This protein binds this small molecule.
Small molecule (SMILES): O=C(O)CCc1nc(-c2ccccc2)c(-c2cc(C(F)(F)F)cc(C(F)(F)F)c2)o1

Sequence of chain 1.A:
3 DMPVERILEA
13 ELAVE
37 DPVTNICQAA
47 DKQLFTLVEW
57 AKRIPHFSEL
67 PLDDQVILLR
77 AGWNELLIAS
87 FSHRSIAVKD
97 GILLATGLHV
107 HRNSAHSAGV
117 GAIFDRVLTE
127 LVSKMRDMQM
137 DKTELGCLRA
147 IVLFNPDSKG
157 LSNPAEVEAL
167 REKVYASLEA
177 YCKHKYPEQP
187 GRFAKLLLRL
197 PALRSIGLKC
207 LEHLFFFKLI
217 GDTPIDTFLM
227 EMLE

Binding-site contacts:
Ligand atom C12 contacts residue ILE42 of chain 1.A at 3.4 Å (hydrophobic).
Ligand atom C9 contacts residue LEU210 of chain 1.A at 3.3 Å (hydrophobic).
Ligand atom F2 contacts residue LEU210 of chain 1.A at 3.5 Å.
Ligand atom N contacts residue PHE87 of chain 1.A at 3.5 Å.
Ligand atom O1 contacts residue PHE87 of chain 1.A at 3.3 Å.
Ligand atom F1 contacts residue PHE213 of chain 1.A at 3.4 Å.
Ligand atom O contacts residue ARG90 of chain 1.A at 3.2 Å (salt-bridge).
Ligand atom F5 contacts residue PHE120 of chain 1.A at 3.3 Å.
Ligand atom O2 contacts residue ARG90 of chain 1.A at 3.5 Å (salt-bridge).
Ligand atom C8 contacts residue LEU210 of chain 1.A at 3.3 Å (hydrophobic).
Ligand atom C contacts residue ARG90 of chain 1.A at 3.6 Å.
Ligand atom C3 contacts residue PHE87 of chain 1.A at 3.4 Å (hydrophobic).
Ligand atom C11 contacts residue PHE87 of chain 1.A at 3.3 Å (hydrophobic).
Ligand atom F4 contacts residue ILE42 of chain 1.A at 3.5 Å.
Ligand atom C2 contacts residue PHE87 of chain 1.A at 3.6 Å (hydrophobic).
Ligand atom C7 contacts residue CYS206 of chain 1.A at 3.3 Å (hydrophobic).
Ligand atom F contacts residue CYS206 of chain 1.A at 3.7 Å.
Ligand atom O2 contacts residue ALA45 of chain 1.A at 3.4 Å.
Ligand atom F5 contacts residue ILE119 of chain 1.A at 3.7 Å.
Ligand atom O contacts residue PHE87 of chain 1.A at 3.6 Å.
Ligand atom C8 contacts residue ASN80 of chain 1.A at 3.6 Å.
Ligand atom C4 contacts residue PHE87 of chain 1.A at 3.5 Å (hydrophobic).
Ligand atom F2 contacts residue CYS206 of chain 1.A at 3.3 Å.
Ligand atom F contacts residue ILE119 of chain 1.A at 3.7 Å.
Ligand atom C13 contacts residue ILE42 of chain 1.A at 3.5 Å (hydrophobic).
Ligand atom F4 contacts residue ILE98 of chain 1.A at 3.4 Å.
Ligand atom O2 contacts residue ALA101 of chain 1.A at 2.8 Å (h-bond).
Ligand atom O2 contacts residue LEU100 of chain 1.A at 3.4 Å.
Ligand atom F3 contacts residue VAL123 of chain 1.A at 3.7 Å.
Ligand atom C7 contacts residue ILE84 of chain 1.A at 3.6 Å (hydrophobic).
Ligand atom F contacts residue HIS209 of chain 1.A at 3.4 Å.
Ligand atom O1 contacts residue ILE42 of chain 1.A at 3.4 Å.
Ligand atom O contacts residue GLN49 of chain 1.A at 3.3 Å.
Ligand atom C11 contacts residue ILE42 of chain 1.A at 3.5 Å (hydrophobic).
Ligand atom C19 contacts residue PHE87 of chain 1.A at 3.6 Å (hydrophobic).
Ligand atom F4 contacts residue PHE120 of chain 1.A at 3.5 Å.
Ligand atom C9 contacts residue TRP79 of chain 1.A at 3.2 Å (hydrophobic).
Ligand atom C6 contacts residue ILE84 of chain 1.A at 3.6 Å (hydrophobic).
Ligand atom C6 contacts residue CYS206 of chain 1.A at 3.7 Å (hydrophobic).
Ligand atom C1 contacts residue PHE87 of chain 1.A at 3.7 Å (hydrophobic).